Sequence of chain 1.A:
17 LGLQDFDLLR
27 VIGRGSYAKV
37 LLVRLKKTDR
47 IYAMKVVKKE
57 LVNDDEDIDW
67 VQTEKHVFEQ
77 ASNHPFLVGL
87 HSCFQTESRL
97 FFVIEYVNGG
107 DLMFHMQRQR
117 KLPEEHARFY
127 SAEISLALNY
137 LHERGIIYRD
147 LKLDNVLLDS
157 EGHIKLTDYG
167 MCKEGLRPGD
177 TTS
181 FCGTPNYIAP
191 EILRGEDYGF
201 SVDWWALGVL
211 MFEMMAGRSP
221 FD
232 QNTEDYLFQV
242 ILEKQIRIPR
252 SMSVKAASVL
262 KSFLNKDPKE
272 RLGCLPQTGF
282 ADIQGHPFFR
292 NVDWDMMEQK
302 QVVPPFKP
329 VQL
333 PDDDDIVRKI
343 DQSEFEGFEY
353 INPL

Binding-site contacts:
Ligand atom OAZ contacts residue VAL84 of chain 1.A at 3.7 Å.
Ligand atom CAR contacts residue ILE28 of chain 1.A at 3.0 Å (hydrophobic).
Ligand atom CAI contacts residue THR163 of chain 1.A at 3.7 Å.
Ligand atom NAO contacts residue VAL103 of chain 1.A at 3.8 Å.
Ligand atom CAL contacts residue VAL103 of chain 1.A at 3.1 Å (hydrophobic).
Ligand atom CAF contacts residue ASP164 of chain 1.A at 3.7 Å.
Ligand atom CAS contacts residue ILE28 of chain 1.A at 3.5 Å (hydrophobic).
Ligand atom CAR contacts residue GLY29 of chain 1.A at 3.7 Å.
Ligand atom OAX contacts residue ALA49 of chain 1.A at 3.5 Å.
Ligand atom CBD contacts residue ASP107 of chain 1.A at 3.3 Å.
Ligand atom CAC contacts residue THR163 of chain 1.A at 3.7 Å.
Ligand atom CAA contacts residue LYS51 of chain 1.A at 3.5 Å.
Ligand atom OAX contacts residue GLU101 of chain 1.A at 3.6 Å (salt-bridge).
Ligand atom CAB contacts residue LYS51 of chain 1.A at 3.5 Å.
Ligand atom CAQ contacts residue VAL36 of chain 1.A at 3.7 Å (hydrophobic).
Ligand atom CAN contacts residue ILE28 of chain 1.A at 3.7 Å (hydrophobic).
Ligand atom NAU contacts residue GLU101 of chain 1.A at 2.9 Å (salt-bridge).
Ligand atom CAW contacts residue LEU153 of chain 1.A at 3.6 Å (hydrophobic).
Ligand atom CAV contacts residue ALA49 of chain 1.A at 3.7 Å (hydrophobic).
Ligand atom CBB contacts residue ASP150 of chain 1.A at 3.6 Å.
Ligand atom CAJ contacts residue LEU153 of chain 1.A at 3.7 Å (hydrophobic).
Ligand atom CAA contacts residue ASP164 of chain 1.A at 3.7 Å.
Ligand atom CAG contacts residue THR163 of chain 1.A at 3.1 Å.
Ligand atom CAT contacts residue THR163 of chain 1.A at 3.7 Å.
Ligand atom CAI contacts residue LEU153 of chain 1.A at 3.8 Å (hydrophobic).
Ligand atom OAX contacts residue VAL103 of chain 1.A at 2.6 Å (h-bond).
Ligand atom CAE contacts residue THR163 of chain 1.A at 3.4 Å.
Ligand atom NBC contacts residue ASP150 of chain 1.A at 3.6 Å.
Ligand atom OAX contacts residue TYR102 of chain 1.A at 3.2 Å.
Ligand atom OAZ contacts residue THR163 of chain 1.A at 3.2 Å (h-bond).
Ligand atom CBD contacts residue ASP150 of chain 1.A at 3.3 Å.
Ligand atom CAV contacts residue GLU101 of chain 1.A at 3.7 Å.
Ligand atom CAW contacts residue THR163 of chain 1.A at 3.4 Å.
Ligand atom CAV contacts residue VAL103 of chain 1.A at 3.6 Å (hydrophobic).
Ligand atom NAH contacts residue THR163 of chain 1.A at 3.4 Å.
Ligand atom CAP contacts residue VAL36 of chain 1.A at 3.4 Å (hydrophobic).
Ligand atom OAZ contacts residue ILE100 of chain 1.A at 3.5 Å.
Ligand atom CAK contacts residue LEU153 of chain 1.A at 3.8 Å (hydrophobic).
Ligand atom CAY contacts residue THR163 of chain 1.A at 3.6 Å.
Ligand atom CAD contacts residue THR163 of chain 1.A at 3.1 Å.

A small-molecule ligand and the protein it binds are described below.
Small molecule (SMILES): CN(C)CCCn1cc(C2=C(c3c[nH]c4ccccc34)C(=O)NC2=O)c2ccccc21